Sequence of chain 1.B:
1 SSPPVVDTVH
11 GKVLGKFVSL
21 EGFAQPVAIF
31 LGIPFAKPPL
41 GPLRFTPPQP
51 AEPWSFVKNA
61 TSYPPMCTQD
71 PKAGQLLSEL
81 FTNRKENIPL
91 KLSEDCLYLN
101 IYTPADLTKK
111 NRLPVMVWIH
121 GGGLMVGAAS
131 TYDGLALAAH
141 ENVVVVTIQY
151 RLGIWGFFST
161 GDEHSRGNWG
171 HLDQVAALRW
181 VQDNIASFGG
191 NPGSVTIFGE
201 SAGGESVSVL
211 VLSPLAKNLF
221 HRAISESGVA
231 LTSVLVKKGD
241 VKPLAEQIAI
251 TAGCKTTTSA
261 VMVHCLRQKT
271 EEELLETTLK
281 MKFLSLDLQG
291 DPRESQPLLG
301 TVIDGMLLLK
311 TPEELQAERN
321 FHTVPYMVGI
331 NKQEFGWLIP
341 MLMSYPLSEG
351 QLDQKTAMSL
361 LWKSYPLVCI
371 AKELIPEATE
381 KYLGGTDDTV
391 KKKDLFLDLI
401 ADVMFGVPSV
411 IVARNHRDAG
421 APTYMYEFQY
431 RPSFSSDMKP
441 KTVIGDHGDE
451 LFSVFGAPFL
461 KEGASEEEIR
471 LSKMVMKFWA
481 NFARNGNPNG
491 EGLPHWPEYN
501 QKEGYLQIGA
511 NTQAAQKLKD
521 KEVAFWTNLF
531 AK

Binding-site contacts:
Ligand atom O1B contacts residue ASN59 of chain 1.B at 3.2 Å (h-bond).
Ligand atom C5 contacts residue SER62 of chain 1.B at 4.3 Å.
Ligand atom O7 contacts residue ASN59 of chain 1.B at 4.3 Å.
Ligand atom C2 contacts residue ASN59 of chain 1.B at 3.5 Å.
Ligand atom C8 contacts residue TYR98 of chain 1.B at 4.2 Å (hydrophobic).
Ligand atom C9 contacts residue TYR63 of chain 1.B at 4.4 Å (hydrophobic).
Ligand atom O2 contacts residue LYS58 of chain 1.B at 4.4 Å.
Ligand atom C7 contacts residue ASN59 of chain 1.B at 4.3 Å.
Ligand atom N5 contacts residue SER62 of chain 1.B at 4.3 Å.
Ligand atom O10 contacts residue LYS242 of chain 1.C at 4.2 Å.
Ligand atom O4 contacts residue SER62 of chain 1.B at 4.0 Å.
Ligand atom O2 contacts residue ASN59 of chain 1.B at 2.3 Å (h-bond).
Ligand atom C9 contacts residue SER62 of chain 1.B at 3.3 Å.
Ligand atom C11 contacts residue THR257 of chain 1.C at 4.4 Å.
Ligand atom O1A contacts residue ASN59 of chain 1.B at 3.8 Å.
Ligand atom C9 contacts residue GLY32 of chain 1.B at 4.3 Å.
Ligand atom O9 contacts residue THR61 of chain 1.B at 4.4 Å.
Ligand atom C11 contacts residue LYS242 of chain 1.C at 3.0 Å.
Ligand atom O1A contacts residue NAG1 of chain 1.J at 3.9 Å.
Ligand atom O1B contacts residue LYS58 of chain 1.B at 3.0 Å.
Ligand atom C9 contacts residue PRO64 of chain 1.B at 4.0 Å (hydrophobic).
Ligand atom C8 contacts residue GLY32 of chain 1.B at 4.3 Å.
Ligand atom O8 contacts residue TYR98 of chain 1.B at 4.2 Å.
Ligand atom O9 contacts residue LEU31 of chain 1.B at 3.3 Å (h-bond).
Ligand atom O7 contacts residue GLY32 of chain 1.B at 3.9 Å.
Ligand atom C1 contacts residue ASN59 of chain 1.B at 3.5 Å.
Ligand atom O9 contacts residue SER62 of chain 1.B at 2.6 Å (h-bond).
Ligand atom O9 contacts residue GLY32 of chain 1.B at 4.0 Å.
Ligand atom C4 contacts residue LYS242 of chain 1.C at 4.3 Å.
Ligand atom C9 contacts residue LEU31 of chain 1.B at 4.4 Å (hydrophobic).
Ligand atom C3 contacts residue ASN59 of chain 1.B at 3.9 Å.
Ligand atom O2 contacts residue ALA60 of chain 1.B at 4.1 Å.
Ligand atom C1 contacts residue LYS58 of chain 1.B at 4.1 Å.
Ligand atom C3 contacts residue NAG1 of chain 1.J at 3.7 Å.
Ligand atom O7 contacts residue LYS58 of chain 1.B at 4.3 Å.
Ligand atom C10 contacts residue LYS242 of chain 1.C at 3.9 Å.
Ligand atom C11 contacts residue THR258 of chain 1.C at 4.3 Å.
Ligand atom O4 contacts residue NAG1 of chain 1.J at 4.2 Å.

The protein below binds the small molecule below.
Small molecule (SMILES): CC(=O)N[C@H]1[C@H]([C@H](O)[C@H](O)CO)O[C@@](O)(C(=O)O)C[C@@H]1O

Sequence of chain 1.C:
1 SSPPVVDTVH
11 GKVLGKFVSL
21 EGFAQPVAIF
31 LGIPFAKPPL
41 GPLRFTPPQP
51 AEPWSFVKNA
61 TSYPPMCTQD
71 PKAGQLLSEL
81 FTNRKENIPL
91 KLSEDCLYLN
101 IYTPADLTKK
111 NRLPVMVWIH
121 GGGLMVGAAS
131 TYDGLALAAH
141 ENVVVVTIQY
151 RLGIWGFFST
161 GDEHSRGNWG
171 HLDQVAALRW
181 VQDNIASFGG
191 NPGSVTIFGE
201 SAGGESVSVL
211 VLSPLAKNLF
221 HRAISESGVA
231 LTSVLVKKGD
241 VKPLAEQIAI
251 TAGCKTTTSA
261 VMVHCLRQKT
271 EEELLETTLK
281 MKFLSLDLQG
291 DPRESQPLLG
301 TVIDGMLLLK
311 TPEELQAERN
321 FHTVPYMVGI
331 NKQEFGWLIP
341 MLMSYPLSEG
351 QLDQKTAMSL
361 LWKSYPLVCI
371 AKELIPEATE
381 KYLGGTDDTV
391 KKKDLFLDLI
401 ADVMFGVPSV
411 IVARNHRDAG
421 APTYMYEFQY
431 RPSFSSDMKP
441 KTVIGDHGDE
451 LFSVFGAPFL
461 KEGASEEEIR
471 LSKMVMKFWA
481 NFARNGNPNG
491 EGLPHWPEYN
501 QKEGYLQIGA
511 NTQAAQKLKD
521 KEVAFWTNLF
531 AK